Binding-site contacts:
Ligand atom F2 contacts residue THR114 of chain 1.A at 3.3 Å.
Ligand atom C12 contacts residue TRP112 of chain 1.A at 3.5 Å (hydrophobic).
Ligand atom N1 contacts residue TRP220 of chain 1.A at 3.5 Å.
Ligand atom C13 contacts residue TRP112 of chain 1.A at 3.3 Å (hydrophobic).
Ligand atom C4 contacts residue TRP21 of chain 1.A at 3.7 Å (hydrophobic).
Ligand atom N3 contacts residue LEU301 of chain 1.A at 3.2 Å (h-bond).
Ligand atom C14 contacts residue TRP112 of chain 1.A at 3.4 Å (hydrophobic).
Ligand atom C18 contacts residue HIS111 of chain 1.A at 3.3 Å.
Ligand atom N2 contacts residue CYS299 of chain 1.A at 3.6 Å.
Ligand atom F3 contacts residue TYR310 of chain 1.A at 3.0 Å.
Ligand atom C17 contacts residue NAP1 of chain 1.B at 3.5 Å.
Ligand atom F1 contacts residue PRO311 of chain 1.A at 3.4 Å.
Ligand atom C1 contacts residue TRP220 of chain 1.A at 3.7 Å (hydrophobic).
Ligand atom F2 contacts residue CYS304 of chain 1.A at 3.2 Å.
Ligand atom F1 contacts residue TRP112 of chain 1.A at 3.2 Å.
Ligand atom O3 contacts residue HIS111 of chain 1.A at 2.7 Å (h-bond).
Ligand atom C11 contacts residue TRP112 of chain 1.A at 3.3 Å (hydrophobic).
Ligand atom N3 contacts residue TRP112 of chain 1.A at 3.6 Å.
Ligand atom O1 contacts residue PHE123 of chain 1.A at 3.7 Å.
Ligand atom C17 contacts residue TRP21 of chain 1.A at 3.8 Å (hydrophobic).
Ligand atom C10 contacts residue LEU301 of chain 1.A at 3.7 Å (hydrophobic).
Ligand atom O1 contacts residue LEU301 of chain 1.A at 3.6 Å.
Ligand atom C9 contacts residue TRP220 of chain 1.A at 3.5 Å (hydrophobic).
Ligand atom C10 contacts residue TRP112 of chain 1.A at 3.7 Å (hydrophobic).
Ligand atom C16 contacts residue TRP112 of chain 1.A at 3.4 Å (hydrophobic).
Ligand atom C5 contacts residue PHE123 of chain 1.A at 3.6 Å (hydrophobic).
Ligand atom O2 contacts residue TRP112 of chain 1.A at 2.9 Å (h-bond).
Ligand atom S1 contacts residue TRP112 of chain 1.A at 3.7 Å.
Ligand atom O2 contacts residue HIS111 of chain 1.A at 3.0 Å (h-bond).
Ligand atom C18 contacts residue NAP1 of chain 1.B at 3.4 Å.
Ligand atom F1 contacts residue THR114 of chain 1.A at 3.3 Å.
Ligand atom C15 contacts residue TRP112 of chain 1.A at 3.3 Å (hydrophobic).
Ligand atom F3 contacts residue PRO311 of chain 1.A at 3.1 Å.
Ligand atom C7 contacts residue TRP21 of chain 1.A at 3.6 Å (hydrophobic).
Ligand atom F2 contacts residue TYR310 of chain 1.A at 3.4 Å.
Ligand atom O3 contacts residue TYR49 of chain 1.A at 2.7 Å (h-bond).
Ligand atom C14 contacts residue THR114 of chain 1.A at 3.5 Å.
Ligand atom O2 contacts residue NAP1 of chain 1.B at 3.5 Å (h-bond).
Ligand atom O3 contacts residue NAP1 of chain 1.B at 3.0 Å.
Ligand atom C8 contacts residue TRP21 of chain 1.A at 3.3 Å (hydrophobic).

A protein and the small-molecule ligand that binds it are described below.
Small molecule (SMILES): O=C(O)Cc1nn(Cc2nc3cc(C(F)(F)F)ccc3s2)c(=O)c2ccccc12

Sequence of chain 1.A:
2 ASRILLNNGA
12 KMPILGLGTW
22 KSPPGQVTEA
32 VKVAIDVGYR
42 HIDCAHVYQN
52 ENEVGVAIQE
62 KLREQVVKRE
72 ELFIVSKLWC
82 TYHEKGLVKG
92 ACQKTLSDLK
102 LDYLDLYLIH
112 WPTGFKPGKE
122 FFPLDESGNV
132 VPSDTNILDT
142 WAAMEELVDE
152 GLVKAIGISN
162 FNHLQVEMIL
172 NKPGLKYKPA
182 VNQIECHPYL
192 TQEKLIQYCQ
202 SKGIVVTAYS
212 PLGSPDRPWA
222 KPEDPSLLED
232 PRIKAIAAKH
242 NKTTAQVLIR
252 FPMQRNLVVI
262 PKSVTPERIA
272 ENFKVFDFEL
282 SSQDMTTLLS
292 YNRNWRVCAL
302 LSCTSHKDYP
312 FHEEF